This small molecule binds to this protein.
Small molecule (SMILES): CCOC(=O)CC(C)=O

Binding-site contacts:
Ligand atom C14 contacts residue ARG84 of chain 1.A at 3.7 Å.
Ligand atom O8 contacts residue GLY82 of chain 1.A at 3.4 Å (h-bond).
Ligand atom O8 contacts residue ARG81 of chain 1.A at 2.6 Å (salt-bridge).
Ligand atom C15 contacts residue SER83 of chain 1.A at 4.0 Å.
Ligand atom C9 contacts residue SER85 of chain 1.A at 2.7 Å.
Ligand atom C13 contacts residue SER83 of chain 1.A at 4.2 Å.
Ligand atom O5 contacts residue SER83 of chain 1.A at 3.3 Å (h-bond).
Ligand atom C9 contacts residue SER83 of chain 1.A at 3.0 Å.
Ligand atom C4 contacts residue TRP89 of chain 1.A at 4.5 Å (hydrophobic).
Ligand atom C4 contacts residue SER83 of chain 1.A at 4.4 Å.
Ligand atom O5 contacts residue SER85 of chain 1.A at 3.3 Å (h-bond).
Ligand atom C4 contacts residue ASN88 of chain 1.A at 4.2 Å.
Ligand atom C14 contacts residue SER83 of chain 1.A at 3.8 Å.
Ligand atom O5 contacts residue ARG84 of chain 1.A at 4.1 Å.
Ligand atom C14 contacts residue GLY82 of chain 1.A at 4.3 Å.
Ligand atom O8 contacts residue ARG84 of chain 1.A at 3.6 Å.
Ligand atom C14 contacts residue ARG81 of chain 1.A at 3.6 Å.
Ligand atom C4 contacts residue SER85 of chain 1.A at 3.1 Å.
Ligand atom C15 contacts residue ARG84 of chain 1.A at 3.4 Å.
Ligand atom O6 contacts residue SER83 of chain 1.A at 3.5 Å (h-bond).
Ligand atom C9 contacts residue TRP89 of chain 1.A at 4.2 Å (hydrophobic).
Ligand atom C15 contacts residue ARG81 of chain 1.A at 4.0 Å.
Ligand atom C10 contacts residue SER83 of chain 1.A at 3.3 Å.
Ligand atom C10 contacts residue ARG84 of chain 1.A at 3.9 Å.
Ligand atom O8 contacts residue SER83 of chain 1.A at 3.7 Å.

Sequence of chain 1.A:
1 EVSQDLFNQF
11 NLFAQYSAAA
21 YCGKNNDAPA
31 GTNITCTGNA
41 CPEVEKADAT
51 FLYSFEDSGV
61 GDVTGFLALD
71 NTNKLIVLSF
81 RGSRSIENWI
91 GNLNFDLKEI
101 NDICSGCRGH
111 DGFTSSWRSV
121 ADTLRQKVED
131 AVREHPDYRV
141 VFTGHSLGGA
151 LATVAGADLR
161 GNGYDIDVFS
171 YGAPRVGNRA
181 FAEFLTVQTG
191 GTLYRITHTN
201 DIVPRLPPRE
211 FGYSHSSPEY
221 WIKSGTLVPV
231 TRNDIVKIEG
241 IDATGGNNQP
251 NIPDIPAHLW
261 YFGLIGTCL